The protein below binds the small molecule below.
Small molecule (SMILES): Nc1ncnc2c1ncn2[C@@H]1O[C@H](CO)[C@H](O)[C@H]1O

Binding-site contacts:
Ligand atom N3 contacts residue PHE160 of chain 1.B at 3.8 Å.
Ligand atom C2' contacts residue PO41 of chain 1.F at 3.7 Å.
Ligand atom O2' contacts residue ARG88 of chain 1.B at 3.0 Å (salt-bridge).
Ligand atom N1 contacts residue PHE160 of chain 1.B at 3.8 Å.
Ligand atom C4' contacts residue PO41 of chain 1.F at 3.3 Å.
Ligand atom C3' contacts residue GLU182 of chain 1.B at 3.7 Å.
Ligand atom N7 contacts residue ASP205 of chain 1.B at 3.7 Å.
Ligand atom O3' contacts residue MET181 of chain 1.B at 3.8 Å.
Ligand atom C3' contacts residue PO41 of chain 1.F at 3.1 Å.
Ligand atom O4' contacts residue PO41 of chain 1.F at 3.5 Å (h-bond).
Ligand atom N9 contacts residue SER91 of chain 1.B at 3.6 Å.
Ligand atom N6 contacts residue ILE207 of chain 1.B at 3.2 Å.
Ligand atom N3 contacts residue MET181 of chain 1.B at 3.3 Å.
Ligand atom C2 contacts residue PHE160 of chain 1.B at 3.6 Å (hydrophobic).
Ligand atom O3' contacts residue GLU182 of chain 1.B at 2.7 Å (salt-bridge).
Ligand atom O5' contacts residue HIS5 of chain 2.C at 2.6 Å (h-bond).
Ligand atom C4' contacts residue ARG44 of chain 2.C at 3.7 Å.
Ligand atom O3' contacts residue MET65 of chain 1.B at 3.8 Å.
Ligand atom C8 contacts residue SER91 of chain 1.B at 3.7 Å.
Ligand atom C5 contacts residue VAL179 of chain 1.B at 3.7 Å (hydrophobic).
Ligand atom C1' contacts residue PO41 of chain 1.F at 3.4 Å.
Ligand atom C2' contacts residue GLU182 of chain 1.B at 3.8 Å.
Ligand atom C5' contacts residue MET65 of chain 1.B at 3.8 Å (hydrophobic).
Ligand atom C2' contacts residue MET181 of chain 1.B at 3.7 Å (hydrophobic).
Ligand atom O2' contacts residue PO41 of chain 1.F at 3.5 Å (h-bond).
Ligand atom N7 contacts residue GLY93 of chain 1.B at 3.8 Å.
Ligand atom C6 contacts residue PHE160 of chain 1.B at 3.8 Å (hydrophobic).
Ligand atom O5' contacts residue PHE160 of chain 1.B at 3.5 Å.
Ligand atom C2 contacts residue MET181 of chain 1.B at 3.8 Å (hydrophobic).
Ligand atom O2' contacts residue SER91 of chain 1.B at 3.8 Å.
Ligand atom O3' contacts residue PO41 of chain 1.F at 3.6 Å (h-bond).
Ligand atom O2' contacts residue GLU182 of chain 1.B at 2.8 Å (salt-bridge).
Ligand atom O2' contacts residue GLU180 of chain 1.B at 3.0 Å.
Ligand atom O2' contacts residue MET181 of chain 1.B at 2.9 Å (h-bond).
Ligand atom O4' contacts residue SER91 of chain 1.B at 3.6 Å.
Ligand atom C5' contacts residue HIS5 of chain 2.C at 3.7 Å.
Ligand atom C5 contacts residue PHE160 of chain 1.B at 3.8 Å (hydrophobic).
Ligand atom N3 contacts residue GLU180 of chain 1.B at 3.6 Å.
Ligand atom C4 contacts residue VAL179 of chain 1.B at 3.6 Å (hydrophobic).
Ligand atom C1' contacts residue SER91 of chain 1.B at 3.2 Å.

Sequence of chain 1.B:
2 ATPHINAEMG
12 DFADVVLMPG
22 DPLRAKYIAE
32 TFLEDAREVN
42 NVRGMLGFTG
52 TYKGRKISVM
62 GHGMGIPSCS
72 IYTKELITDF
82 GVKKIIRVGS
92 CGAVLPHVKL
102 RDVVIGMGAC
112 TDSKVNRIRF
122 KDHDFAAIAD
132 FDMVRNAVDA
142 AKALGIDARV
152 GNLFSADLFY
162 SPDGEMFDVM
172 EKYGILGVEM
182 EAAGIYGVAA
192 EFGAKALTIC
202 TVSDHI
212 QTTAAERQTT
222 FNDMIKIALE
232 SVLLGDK

Sequence of chain 2.C:
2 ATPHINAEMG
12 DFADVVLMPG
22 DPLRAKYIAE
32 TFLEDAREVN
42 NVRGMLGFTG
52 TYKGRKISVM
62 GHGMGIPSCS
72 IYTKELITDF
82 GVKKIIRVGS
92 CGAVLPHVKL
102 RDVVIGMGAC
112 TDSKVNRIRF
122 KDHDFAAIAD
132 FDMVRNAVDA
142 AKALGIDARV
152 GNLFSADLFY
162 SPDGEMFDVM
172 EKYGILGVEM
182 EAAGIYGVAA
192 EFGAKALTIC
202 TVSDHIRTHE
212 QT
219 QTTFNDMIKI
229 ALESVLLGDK